Sequence of chain 4.A:
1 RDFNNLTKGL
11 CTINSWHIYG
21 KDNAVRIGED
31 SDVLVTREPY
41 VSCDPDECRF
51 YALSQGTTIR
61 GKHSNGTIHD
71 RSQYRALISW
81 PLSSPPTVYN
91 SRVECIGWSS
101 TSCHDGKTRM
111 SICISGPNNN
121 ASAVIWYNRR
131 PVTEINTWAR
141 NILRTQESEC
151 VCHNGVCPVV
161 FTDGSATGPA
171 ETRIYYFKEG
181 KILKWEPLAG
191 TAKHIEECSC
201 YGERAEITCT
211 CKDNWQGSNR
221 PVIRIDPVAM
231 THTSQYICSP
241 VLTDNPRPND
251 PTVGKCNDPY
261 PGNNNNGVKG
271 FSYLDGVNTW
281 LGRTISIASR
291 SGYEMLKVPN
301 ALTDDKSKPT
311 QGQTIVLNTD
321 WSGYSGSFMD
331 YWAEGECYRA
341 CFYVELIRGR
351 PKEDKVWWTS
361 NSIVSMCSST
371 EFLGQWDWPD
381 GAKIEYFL

Binding-site contacts:
Ligand atom C4 contacts residue ASN154 of chain 4.A at 4.5 Å.
Ligand atom N2 contacts residue ASP2 of chain 4.A at 3.9 Å.
Ligand atom O5 contacts residue ASP2 of chain 4.A at 3.7 Å.
Ligand atom O3 contacts residue ASP2 of chain 4.A at 2.7 Å (salt-bridge).
Ligand atom O5 contacts residue ASN5 of chain 4.A at 2.3 Å (h-bond).
Ligand atom C8 contacts residue PHE3 of chain 4.A at 3.4 Å (hydrophobic).
Ligand atom C1 contacts residue PHE3 of chain 4.A at 3.7 Å (hydrophobic).
Ligand atom C7 contacts residue PHE3 of chain 4.A at 3.5 Å (hydrophobic).
Ligand atom C2 contacts residue PHE3 of chain 4.A at 3.7 Å (hydrophobic).
Ligand atom O7 contacts residue ASN5 of chain 4.A at 4.1 Å.
Ligand atom C1 contacts residue ASN154 of chain 4.A at 4.0 Å.
Ligand atom O5 contacts residue ASN154 of chain 4.A at 3.9 Å.
Ligand atom O6 contacts residue ASP2 of chain 4.A at 2.8 Å (salt-bridge).
Ligand atom C6 contacts residue ASP2 of chain 4.A at 3.2 Å.
Ligand atom C6 contacts residue ASN154 of chain 4.A at 4.4 Å.
Ligand atom C8 contacts residue ASP2 of chain 4.A at 3.7 Å.
Ligand atom C5 contacts residue ASP2 of chain 4.A at 4.1 Å.
Ligand atom N2 contacts residue ASN5 of chain 4.A at 2.8 Å (h-bond).
Ligand atom C5 contacts residue ASN5 of chain 4.A at 3.6 Å.
Ligand atom C3 contacts residue ASP2 of chain 4.A at 3.9 Å.
Ligand atom C2 contacts residue ASN5 of chain 4.A at 2.4 Å.
Ligand atom C3 contacts residue PHE3 of chain 4.A at 4.3 Å (hydrophobic).
Ligand atom O7 contacts residue ASP2 of chain 4.A at 4.4 Å.
Ligand atom C1 contacts residue ASN5 of chain 4.A at 1.4 Å.
Ligand atom O6 contacts residue ASN154 of chain 4.A at 3.3 Å (h-bond).
Ligand atom C7 contacts residue ASN5 of chain 4.A at 3.7 Å.
Ligand atom C4 contacts residue ASN5 of chain 4.A at 4.2 Å.
Ligand atom C5 contacts residue ASN154 of chain 4.A at 3.5 Å.
Ligand atom C7 contacts residue ASP2 of chain 4.A at 3.9 Å.
Ligand atom C8 contacts residue ASN154 of chain 4.A at 4.1 Å.
Ligand atom C3 contacts residue ASN5 of chain 4.A at 3.8 Å.
Ligand atom N2 contacts residue PHE3 of chain 4.A at 2.8 Å (h-bond).

A protein and the small-molecule ligand that binds it are described below.
Small molecule (SMILES): CC(=O)N[C@H]1[C@H](O[C@H]2[C@H](O)[C@@H](NC(C)=O)CO[C@@H]2CO)O[C@H](CO)[C@@H](O)[C@@H]1O